Sequence of chain 1.A:
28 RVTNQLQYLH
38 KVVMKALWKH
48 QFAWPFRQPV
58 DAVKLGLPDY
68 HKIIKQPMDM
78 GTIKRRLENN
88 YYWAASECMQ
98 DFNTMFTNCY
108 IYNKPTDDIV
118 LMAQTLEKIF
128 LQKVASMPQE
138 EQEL

This small molecule binds to this protein.
Small molecule (SMILES): CCNC(=O)C[C@@H]1N=C(c2ccc(Cl)cc2)c2cc(OC)ccc2-n2c(C)nnc21

Binding-site contacts:
Ligand atom C14 contacts residue LEU62 of chain 1.A at 3.8 Å (hydrophobic).
Ligand atom C18 contacts residue PRO52 of chain 1.A at 3.2 Å (hydrophobic).
Ligand atom C17 contacts residue LEU62 of chain 1.A at 3.8 Å (hydrophobic).
Ligand atom O2 contacts residue TRP51 of chain 1.A at 3.5 Å.
Ligand atom C18 contacts residue LEU62 of chain 1.A at 3.8 Å (hydrophobic).
Ligand atom C17 contacts residue PRO52 of chain 1.A at 3.2 Å (hydrophobic).
Ligand atom C4 contacts residue LEU64 of chain 1.A at 3.8 Å (hydrophobic).
Ligand atom O1 contacts residue LEU64 of chain 1.A at 3.6 Å.
Ligand atom C21 contacts residue PHE53 of chain 1.A at 3.8 Å (hydrophobic).
Ligand atom C22 contacts residue ASN110 of chain 1.A at 4.0 Å.
Ligand atom N1 contacts residue LEU64 of chain 1.A at 3.7 Å.
Ligand atom C1 contacts residue LEU64 of chain 1.A at 4.0 Å (hydrophobic).
Ligand atom C21 contacts residue PRO52 of chain 1.A at 3.5 Å (hydrophobic).
Ligand atom C4 contacts residue ASN110 of chain 1.A at 3.4 Å.
Ligand atom C20 contacts residue ILE116 of chain 1.A at 3.2 Å (hydrophobic).
Ligand atom C21 contacts residue VAL57 of chain 1.A at 3.7 Å (hydrophobic).
Ligand atom C15 contacts residue PRO52 of chain 1.A at 4.0 Å (hydrophobic).
Ligand atom C16 contacts residue TRP51 of chain 1.A at 3.9 Å (hydrophobic).
Ligand atom C19 contacts residue ILE116 of chain 1.A at 3.6 Å (hydrophobic).
Ligand atom N3 contacts residue ILE116 of chain 1.A at 3.1 Å.
Ligand atom C7 contacts residue ILE116 of chain 1.A at 3.9 Å (hydrophobic).
Ligand atom N2 contacts residue ILE116 of chain 1.A at 3.9 Å.
Ligand atom N5 contacts residue ILE116 of chain 1.A at 3.9 Å.
Ligand atom N5 contacts residue ASN110 of chain 1.A at 3.0 Å (h-bond).
Ligand atom C13 contacts residue LEU62 of chain 1.A at 4.0 Å (hydrophobic).
Ligand atom C15 contacts residue LEU62 of chain 1.A at 3.9 Å (hydrophobic).
Ligand atom N4 contacts residue ILE116 of chain 1.A at 3.6 Å.
Ligand atom N4 contacts residue VAL57 of chain 1.A at 3.9 Å.
Ligand atom C2 contacts residue LEU64 of chain 1.A at 3.8 Å (hydrophobic).
Ligand atom C21 contacts residue ILE116 of chain 1.A at 3.5 Å (hydrophobic).
Ligand atom C22 contacts residue ILE116 of chain 1.A at 3.7 Å (hydrophobic).
Ligand atom C8 contacts residue ILE116 of chain 1.A at 3.5 Å (hydrophobic).
Ligand atom C13 contacts residue ILE116 of chain 1.A at 3.9 Å (hydrophobic).
Ligand atom N4 contacts residue ASN110 of chain 1.A at 3.5 Å (h-bond).
Ligand atom C3 contacts residue LEU64 of chain 1.A at 3.6 Å (hydrophobic).
Ligand atom C4 contacts residue TYR109 of chain 1.A at 3.8 Å (hydrophobic).
Ligand atom C20 contacts residue VAL57 of chain 1.A at 3.7 Å (hydrophobic).
Ligand atom C9 contacts residue TRP51 of chain 1.A at 3.7 Å (hydrophobic).
Ligand atom C6 contacts residue ILE116 of chain 1.A at 3.6 Å (hydrophobic).
Ligand atom C19 contacts residue LEU62 of chain 1.A at 3.9 Å (hydrophobic).